Sequence of chain 1.C:
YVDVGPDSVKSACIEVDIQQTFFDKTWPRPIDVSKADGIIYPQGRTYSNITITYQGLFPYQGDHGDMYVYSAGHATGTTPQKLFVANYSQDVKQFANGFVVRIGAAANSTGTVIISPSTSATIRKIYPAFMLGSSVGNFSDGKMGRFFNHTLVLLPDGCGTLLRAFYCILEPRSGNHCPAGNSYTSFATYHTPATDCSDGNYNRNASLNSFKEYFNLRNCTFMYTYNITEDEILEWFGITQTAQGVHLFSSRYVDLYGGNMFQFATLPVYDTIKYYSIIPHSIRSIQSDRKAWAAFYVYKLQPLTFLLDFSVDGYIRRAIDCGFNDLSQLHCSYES

Binding-site contacts:
Ligand atom O7 contacts residue ASN138 of chain 1.C at 3.6 Å.
Ligand atom O5 contacts residue GLY142 of chain 1.C at 3.4 Å (h-bond).
Ligand atom C1 contacts residue ASN138 of chain 1.C at 1.5 Å.
Ligand atom O5 contacts residue ASN138 of chain 1.C at 2.5 Å (h-bond).
Ligand atom C5 contacts residue ASN138 of chain 1.C at 3.8 Å.
Ligand atom C2 contacts residue ASN138 of chain 1.C at 2.3 Å.
Ligand atom C1 contacts residue GLY142 of chain 1.C at 4.1 Å.
Ligand atom C8 contacts residue ASN138 of chain 1.C at 4.5 Å.
Ligand atom N2 contacts residue ASN138 of chain 1.C at 2.8 Å (h-bond).
Ligand atom C7 contacts residue ASN138 of chain 1.C at 3.4 Å.
Ligand atom C3 contacts residue ASN138 of chain 1.C at 3.7 Å.
Ligand atom C5 contacts residue GLY142 of chain 1.C at 4.2 Å.
Ligand atom C6 contacts residue GLY142 of chain 1.C at 4.1 Å.
Ligand atom C4 contacts residue ASN138 of chain 1.C at 4.2 Å.

This small molecule binds to this protein.
Small molecule (SMILES): CC(=O)N[C@@H]1[C@@H](O)[C@H](O)[C@@H](CO)O[C@H]1O